This protein binds this small molecule.
Small molecule (SMILES): CC(=O)N[C@H]1[C@H](O[C@H]2[C@H](O)[C@@H](NC(C)=O)CO[C@@H]2CO)O[C@H](CO)[C@@H](O[C@@H]2O[C@H](CO)[C@@H](O)[C@H](O)[C@@H]2O)[C@@H]1O

Binding-site contacts:
Ligand atom N2 contacts residue ASN108 of chain 1.A at 2.9 Å (h-bond).
Ligand atom C8 contacts residue TYR160 of chain 1.A at 3.7 Å (hydrophobic).
Ligand atom C2 contacts residue TYR160 of chain 1.A at 4.5 Å (hydrophobic).
Ligand atom C8 contacts residue GLN106 of chain 1.A at 4.0 Å.
Ligand atom C7 contacts residue TYR160 of chain 1.A at 4.0 Å (hydrophobic).
Ligand atom C2 contacts residue ASN108 of chain 1.A at 2.5 Å.
Ligand atom C4 contacts residue ASN108 of chain 1.A at 4.4 Å.
Ligand atom C1 contacts residue ASN108 of chain 1.A at 1.5 Å.
Ligand atom C5 contacts residue ASN108 of chain 1.A at 3.8 Å.
Ligand atom O5 contacts residue ASN108 of chain 1.A at 2.5 Å (h-bond).
Ligand atom C7 contacts residue ASN108 of chain 1.A at 3.4 Å.
Ligand atom O7 contacts residue LYS57 of chain 1.A at 3.8 Å.
Ligand atom O7 contacts residue ASN108 of chain 1.A at 3.5 Å (h-bond).
Ligand atom C8 contacts residue SER52 of chain 1.A at 3.6 Å.
Ligand atom C3 contacts residue ASN108 of chain 1.A at 3.9 Å.
Ligand atom N2 contacts residue TYR160 of chain 1.A at 3.4 Å (h-bond).
Ligand atom O6 contacts residue SER110 of chain 1.A at 3.7 Å.
Ligand atom C8 contacts residue ILE54 of chain 1.A at 3.8 Å (hydrophobic).

Sequence of chain 1.A:
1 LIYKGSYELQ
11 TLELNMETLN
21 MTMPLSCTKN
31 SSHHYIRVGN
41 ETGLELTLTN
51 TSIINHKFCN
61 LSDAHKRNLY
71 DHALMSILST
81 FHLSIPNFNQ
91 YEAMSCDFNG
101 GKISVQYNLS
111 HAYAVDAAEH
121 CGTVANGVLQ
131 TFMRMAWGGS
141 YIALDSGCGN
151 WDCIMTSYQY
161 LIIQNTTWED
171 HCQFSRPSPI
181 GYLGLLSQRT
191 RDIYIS